Sequence of chain 9.D:
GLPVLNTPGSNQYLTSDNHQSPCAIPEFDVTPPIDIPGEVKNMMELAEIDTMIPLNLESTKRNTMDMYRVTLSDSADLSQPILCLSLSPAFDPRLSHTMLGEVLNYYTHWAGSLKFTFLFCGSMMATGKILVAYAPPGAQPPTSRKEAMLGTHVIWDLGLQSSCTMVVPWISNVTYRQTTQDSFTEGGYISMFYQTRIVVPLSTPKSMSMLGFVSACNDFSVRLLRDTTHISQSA

Sequence of chain 9.B:
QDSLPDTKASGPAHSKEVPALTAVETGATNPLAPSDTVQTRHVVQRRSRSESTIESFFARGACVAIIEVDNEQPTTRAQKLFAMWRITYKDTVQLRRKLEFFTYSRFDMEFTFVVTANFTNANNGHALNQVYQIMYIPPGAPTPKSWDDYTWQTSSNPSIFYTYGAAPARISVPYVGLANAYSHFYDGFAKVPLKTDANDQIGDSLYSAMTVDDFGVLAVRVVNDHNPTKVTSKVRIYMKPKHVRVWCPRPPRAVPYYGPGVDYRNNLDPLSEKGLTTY

Sequence of chain 10.D:
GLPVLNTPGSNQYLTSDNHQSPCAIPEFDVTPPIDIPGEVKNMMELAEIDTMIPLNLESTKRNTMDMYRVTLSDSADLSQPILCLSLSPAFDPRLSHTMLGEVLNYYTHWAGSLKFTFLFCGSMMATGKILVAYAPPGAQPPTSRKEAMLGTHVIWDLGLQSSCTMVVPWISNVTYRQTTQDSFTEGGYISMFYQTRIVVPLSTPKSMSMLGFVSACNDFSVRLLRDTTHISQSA

Binding-site contacts:
Ligand atom N2 contacts residue TYR111 of chain 9.B at 3.1 Å.
Ligand atom C4 contacts residue PHE237 of chain 9.B at 3.1 Å (hydrophobic).
Ligand atom C2A contacts residue TYR158 of chain 9.B at 3.9 Å (hydrophobic).
Ligand atom C2C contacts residue PHE237 of chain 9.B at 3.8 Å (hydrophobic).
Ligand atom C4A contacts residue SER181 of chain 9.B at 3.8 Å.
Ligand atom N3A contacts residue TYR158 of chain 9.B at 3.7 Å.
Ligand atom C5A contacts residue ILE182 of chain 9.B at 3.5 Å (hydrophobic).
Ligand atom C7C contacts residue TYR158 of chain 9.B at 3.8 Å (hydrophobic).
Ligand atom C6C contacts residue PHE237 of chain 9.B at 3.9 Å (hydrophobic).
Ligand atom C4A contacts residue ILE182 of chain 9.B at 3.9 Å (hydrophobic).
Ligand atom C5B contacts residue ILE193 of chain 9.B at 3.9 Å (hydrophobic).
Ligand atom C4C contacts residue VAL198 of chain 9.B at 3.8 Å (hydrophobic).
Ligand atom C4A contacts residue PRO180 of chain 9.B at 3.3 Å (hydrophobic).
Ligand atom O1 contacts residue TYR204 of chain 9.B at 3.6 Å.
Ligand atom C4B contacts residue ILE193 of chain 9.B at 3.8 Å (hydrophobic).
Ligand atom O1 contacts residue TYR111 of chain 9.B at 3.5 Å.
Ligand atom C5 contacts residue TYR111 of chain 9.B at 3.8 Å (hydrophobic).
Ligand atom C4C contacts residue PHE237 of chain 9.B at 3.6 Å (hydrophobic).
Ligand atom C5B contacts residue LEU240 of chain 9.B at 3.5 Å (hydrophobic).
Ligand atom O1B contacts residue PHE133 of chain 9.B at 3.9 Å.
Ligand atom N3A contacts residue PRO180 of chain 9.B at 3.7 Å.
Ligand atom C2B contacts residue VAL195 of chain 9.B at 3.9 Å (hydrophobic).
Ligand atom N2 contacts residue TYR204 of chain 9.B at 3.8 Å.
Ligand atom C3 contacts residue TYR111 of chain 9.B at 3.2 Å (hydrophobic).
Ligand atom C2B contacts residue TYR158 of chain 9.B at 3.5 Å (hydrophobic).
Ligand atom C6B contacts residue PHE133 of chain 9.B at 3.5 Å (hydrophobic).
Ligand atom C5C contacts residue VAL195 of chain 9.B at 3.8 Å (hydrophobic).
Ligand atom N3A contacts residue ALA24 of chain 9.D at 3.9 Å.
Ligand atom C6C contacts residue VAL198 of chain 9.B at 3.9 Å (hydrophobic).
Ligand atom C4B contacts residue TYR158 of chain 9.B at 3.8 Å (hydrophobic).
Ligand atom C31 contacts residue PHE237 of chain 9.B at 3.8 Å (hydrophobic).
Ligand atom C3B contacts residue TYR158 of chain 9.B at 3.4 Å (hydrophobic).
Ligand atom C31 contacts residue TYR111 of chain 9.B at 3.7 Å (hydrophobic).
Ligand atom O1A contacts residue PHE135 of chain 9.B at 3.8 Å.
Ligand atom O1 contacts residue PHE129 of chain 9.B at 3.8 Å.
Ligand atom C5A contacts residue ILE156 of chain 9.B at 3.2 Å (hydrophobic).
Ligand atom C3 contacts residue PHE237 of chain 9.B at 3.7 Å (hydrophobic).
Ligand atom O1B contacts residue ILE109 of chain 9.B at 3.8 Å.
Ligand atom C4 contacts residue TYR111 of chain 9.B at 3.6 Å (hydrophobic).
Ligand atom C2A contacts residue ILE193 of chain 9.B at 3.9 Å (hydrophobic).

This protein binds this small molecule.
Small molecule (SMILES): Cc1cc(CCCCCCCOc2ccc(C3=NCCO3)cc2)on1